Sequence of chain 1.D:
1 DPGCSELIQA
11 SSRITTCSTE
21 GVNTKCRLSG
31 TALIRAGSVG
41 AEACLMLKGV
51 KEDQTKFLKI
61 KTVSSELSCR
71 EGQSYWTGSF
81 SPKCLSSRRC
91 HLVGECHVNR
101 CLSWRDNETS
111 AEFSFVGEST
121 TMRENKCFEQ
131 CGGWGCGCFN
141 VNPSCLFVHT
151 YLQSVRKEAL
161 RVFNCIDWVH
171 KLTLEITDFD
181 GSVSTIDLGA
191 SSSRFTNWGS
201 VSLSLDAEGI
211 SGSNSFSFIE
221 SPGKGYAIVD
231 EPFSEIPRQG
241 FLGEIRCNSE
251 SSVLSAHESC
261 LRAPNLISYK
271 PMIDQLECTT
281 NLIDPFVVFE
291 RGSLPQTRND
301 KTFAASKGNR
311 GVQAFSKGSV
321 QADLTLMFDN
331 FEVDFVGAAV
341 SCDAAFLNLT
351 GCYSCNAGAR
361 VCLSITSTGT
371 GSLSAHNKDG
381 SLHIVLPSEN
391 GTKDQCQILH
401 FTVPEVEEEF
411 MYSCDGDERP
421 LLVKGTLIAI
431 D

Binding-site contacts:
Ligand atom O7 contacts residue ASN107 of chain 1.D at 4.2 Å.
Ligand atom C7 contacts residue ASN107 of chain 1.D at 3.3 Å.
Ligand atom C3 contacts residue ASN107 of chain 1.D at 3.8 Å.
Ligand atom C2 contacts residue ASN107 of chain 1.D at 2.5 Å.
Ligand atom C2 contacts residue ARG105 of chain 1.D at 3.9 Å.
Ligand atom C5 contacts residue ASN107 of chain 1.D at 3.7 Å.
Ligand atom O5 contacts residue ASN107 of chain 1.D at 2.4 Å (h-bond).
Ligand atom C7 contacts residue ARG105 of chain 1.D at 4.4 Å.
Ligand atom N2 contacts residue ASN107 of chain 1.D at 2.9 Å (h-bond).
Ligand atom C1 contacts residue ARG105 of chain 1.D at 3.6 Å.
Ligand atom C8 contacts residue ASN107 of chain 1.D at 3.5 Å.
Ligand atom N2 contacts residue ARG105 of chain 1.D at 3.4 Å (salt-bridge).
Ligand atom C4 contacts residue ASN107 of chain 1.D at 4.3 Å.
Ligand atom C1 contacts residue ASN107 of chain 1.D at 1.4 Å.
Ligand atom C3 contacts residue ARG105 of chain 1.D at 4.2 Å.

This protein binds this small molecule.
Small molecule (SMILES): CC(=O)N[C@@H]1[C@@H](O)[C@H](O)[C@@H](CO)O[C@H]1O